The small molecule below binds the protein below.
Small molecule (SMILES): C[SH](C)CCC(=O)O

Binding-site contacts:
Ligand atom C3 contacts residue LEU53 of chain 1.B at 4.2 Å (hydrophobic).
Ligand atom CM2 contacts residue VAL24 of chain 1.B at 4.5 Å (hydrophobic).
Ligand atom C1 contacts residue GLU62 of chain 1.B at 3.0 Å.
Ligand atom O1 contacts residue HIS96 of chain 1.B at 3.8 Å.
Ligand atom C1 contacts residue PHE112 of chain 1.B at 4.3 Å (hydrophobic).
Ligand atom O2 contacts residue MN1 of chain 1.E at 2.3 Å.
Ligand atom O1 contacts residue GLU62 of chain 1.B at 3.1 Å (salt-bridge).
Ligand atom O2 contacts residue GLU62 of chain 1.B at 3.3 Å (salt-bridge).
Ligand atom CM1 contacts residue PHE117 of chain 1.B at 3.1 Å (hydrophobic).
Ligand atom CM2 contacts residue TRP26 of chain 1.B at 3.9 Å (hydrophobic).
Ligand atom O1 contacts residue TYR64 of chain 1.B at 2.7 Å (h-bond).
Ligand atom C1 contacts residue TYR64 of chain 1.B at 3.9 Å (hydrophobic).
Ligand atom C2 contacts residue PHE117 of chain 1.B at 4.4 Å (hydrophobic).
Ligand atom O1 contacts residue HIS58 of chain 1.B at 4.2 Å.
Ligand atom O2 contacts residue HIS56 of chain 1.B at 3.4 Å (h-bond).
Ligand atom C1 contacts residue LEU53 of chain 1.B at 4.2 Å (hydrophobic).
Ligand atom S contacts residue PHE117 of chain 1.B at 4.2 Å.
Ligand atom CM2 contacts residue TRP110 of chain 1.B at 3.8 Å (hydrophobic).
Ligand atom O2 contacts residue PHE112 of chain 1.B at 3.5 Å.
Ligand atom C1 contacts residue MN1 of chain 1.E at 2.5 Å.
Ligand atom O1 contacts residue MN1 of chain 1.E at 2.1 Å.
Ligand atom C2 contacts residue GLU62 of chain 1.B at 3.5 Å.
Ligand atom O2 contacts residue HIS58 of chain 1.B at 3.1 Å (h-bond).
Ligand atom CM1 contacts residue TRP110 of chain 1.B at 3.8 Å (hydrophobic).
Ligand atom C3 contacts residue PHE117 of chain 1.B at 4.0 Å (hydrophobic).
Ligand atom O1 contacts residue HIS56 of chain 1.B at 3.3 Å (h-bond).
Ligand atom S contacts residue TRP26 of chain 1.B at 3.9 Å.
Ligand atom C2 contacts residue MN1 of chain 1.E at 4.0 Å.
Ligand atom C1 contacts residue HIS58 of chain 1.B at 4.0 Å.
Ligand atom C2 contacts residue LEU53 of chain 1.B at 4.2 Å (hydrophobic).
Ligand atom C1 contacts residue HIS56 of chain 1.B at 3.6 Å.
Ligand atom CM1 contacts residue TRP26 of chain 1.B at 3.1 Å (hydrophobic).
Ligand atom O1 contacts residue LEU53 of chain 1.B at 3.6 Å.
Ligand atom S contacts residue LEU53 of chain 1.B at 4.4 Å.
Ligand atom CM2 contacts residue ALA45 of chain 1.B at 3.6 Å (hydrophobic).

Sequence of chain 1.B:
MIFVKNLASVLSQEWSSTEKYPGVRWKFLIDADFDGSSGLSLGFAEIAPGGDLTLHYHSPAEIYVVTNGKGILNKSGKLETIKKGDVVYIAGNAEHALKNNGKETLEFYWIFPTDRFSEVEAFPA